This small molecule binds to this protein.
Small molecule (SMILES): CC(=O)C(=O)O

Sequence of chain 1.E:
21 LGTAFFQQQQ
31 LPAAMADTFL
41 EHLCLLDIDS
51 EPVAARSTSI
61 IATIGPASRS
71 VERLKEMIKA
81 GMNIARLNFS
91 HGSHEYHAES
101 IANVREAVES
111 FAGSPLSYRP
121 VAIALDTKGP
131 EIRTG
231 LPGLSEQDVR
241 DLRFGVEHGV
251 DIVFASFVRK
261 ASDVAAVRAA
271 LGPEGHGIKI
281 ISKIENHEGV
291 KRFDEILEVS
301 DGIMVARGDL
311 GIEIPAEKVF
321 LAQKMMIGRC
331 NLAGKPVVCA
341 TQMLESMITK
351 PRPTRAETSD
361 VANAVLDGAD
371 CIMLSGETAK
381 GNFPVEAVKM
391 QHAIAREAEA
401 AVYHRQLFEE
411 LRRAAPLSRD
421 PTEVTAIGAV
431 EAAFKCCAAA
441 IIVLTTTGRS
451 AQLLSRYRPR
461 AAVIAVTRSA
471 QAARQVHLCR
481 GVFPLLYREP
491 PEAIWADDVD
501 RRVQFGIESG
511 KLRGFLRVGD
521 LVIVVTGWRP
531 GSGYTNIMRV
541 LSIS

Binding-site contacts:
Ligand atom CA contacts residue ASP309 of chain 1.E at 4.3 Å.
Ligand atom O3 contacts residue ASN88 of chain 1.E at 4.0 Å.
Ligand atom O3 contacts residue ARG86 of chain 1.E at 3.6 Å (salt-bridge).
Ligand atom CA contacts residue MN1 of chain 1.Z at 4.3 Å.
Ligand atom OXT contacts residue LYS283 of chain 1.E at 3.4 Å (salt-bridge).
Ligand atom CB contacts residue ASN88 of chain 1.E at 4.3 Å.
Ligand atom OXT contacts residue MN1 of chain 1.Z at 2.8 Å.
Ligand atom O contacts residue MN1 of chain 1.Z at 2.4 Å.
Ligand atom C contacts residue MN1 of chain 1.Z at 3.0 Å.
Ligand atom CB contacts residue SER90 of chain 1.E at 4.0 Å.
Ligand atom O contacts residue GLU285 of chain 1.E at 4.3 Å.
Ligand atom OXT contacts residue ASP309 of chain 1.E at 2.7 Å (salt-bridge).
Ligand atom C contacts residue GLU285 of chain 1.E at 4.3 Å.
Ligand atom C contacts residue ASP309 of chain 1.E at 3.2 Å.
Ligand atom C contacts residue LYS283 of chain 1.E at 4.3 Å.
Ligand atom O contacts residue ASP309 of chain 1.E at 2.8 Å (salt-bridge).
Ligand atom OXT contacts residue GLU285 of chain 1.E at 3.3 Å (salt-bridge).